This protein binds this small molecule.
Small molecule (SMILES): NS(=O)(=O)c1c(F)c(F)c(SCCc2ccc(C(=O)O)cc2)c(F)c1NC1CCCCCCC1

Sequence of chain 1.B:
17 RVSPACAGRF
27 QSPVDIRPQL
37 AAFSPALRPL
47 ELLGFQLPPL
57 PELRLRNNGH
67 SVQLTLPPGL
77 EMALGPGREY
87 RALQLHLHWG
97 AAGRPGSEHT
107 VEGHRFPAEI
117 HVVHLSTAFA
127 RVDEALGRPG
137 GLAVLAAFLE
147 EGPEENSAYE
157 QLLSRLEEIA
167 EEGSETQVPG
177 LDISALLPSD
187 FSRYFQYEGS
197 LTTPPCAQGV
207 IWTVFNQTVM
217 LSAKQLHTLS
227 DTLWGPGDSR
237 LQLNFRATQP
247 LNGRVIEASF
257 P

Binding-site contacts:
Ligand atom N1 contacts residue HIS92 of chain 1.B at 3.4 Å (h-bond).
Ligand atom N1 contacts residue GLU104 of chain 1.B at 3.7 Å.
Ligand atom O27 contacts residue ARG62 of chain 1.B at 2.9 Å (salt-bridge).
Ligand atom F14 contacts residue THR199 of chain 1.B at 3.7 Å.
Ligand atom C8 contacts residue HIS92 of chain 1.B at 3.3 Å.
Ligand atom O6 contacts residue THR198 of chain 1.B at 2.9 Å (h-bond).
Ligand atom C29 contacts residue GLN90 of chain 1.B at 3.5 Å.
Ligand atom N1 contacts residue HIS117 of chain 1.B at 3.4 Å (h-bond).
Ligand atom S16 contacts residue ASN64 of chain 1.B at 3.4 Å (h-bond).
Ligand atom C12 contacts residue THR199 of chain 1.B at 3.4 Å.
Ligand atom S4 contacts residue ZN1 of chain 1.G at 3.1 Å.
Ligand atom F15 contacts residue GLN90 of chain 1.B at 3.3 Å.
Ligand atom O5 contacts residue ZN1 of chain 1.G at 3.3 Å.
Ligand atom C7 contacts residue THR199 of chain 1.B at 3.8 Å.
Ligand atom C7 contacts residue ZN1 of chain 1.G at 3.5 Å.
Ligand atom S4 contacts residue HIS92 of chain 1.B at 3.7 Å.
Ligand atom C25 contacts residue ARG62 of chain 1.B at 3.1 Å.
Ligand atom C12 contacts residue ZN1 of chain 1.G at 3.7 Å.
Ligand atom C29 contacts residue VAL119 of chain 1.B at 3.8 Å (hydrophobic).
Ligand atom N1 contacts residue HIS94 of chain 1.B at 3.4 Å (h-bond).
Ligand atom F13 contacts residue THR198 of chain 1.B at 2.8 Å.
Ligand atom F15 contacts residue GLN69 of chain 1.B at 3.2 Å.
Ligand atom C7 contacts residue HIS92 of chain 1.B at 3.4 Å.
Ligand atom N58 contacts residue HIS92 of chain 1.B at 3.5 Å.
Ligand atom O6 contacts residue LEU197 of chain 1.B at 3.4 Å.
Ligand atom F13 contacts residue ZN1 of chain 1.G at 3.5 Å.
Ligand atom N1 contacts residue ZN1 of chain 1.G at 2.0 Å.
Ligand atom N58 contacts residue GLN90 of chain 1.B at 3.5 Å (h-bond).
Ligand atom F13 contacts residue HIS94 of chain 1.B at 3.2 Å.
Ligand atom C28 contacts residue GLN90 of chain 1.B at 3.4 Å.
Ligand atom O26 contacts residue ARG62 of chain 1.B at 3.1 Å (salt-bridge).
Ligand atom C12 contacts residue HIS92 of chain 1.B at 3.8 Å.
Ligand atom N1 contacts residue THR198 of chain 1.B at 2.7 Å (h-bond).
Ligand atom F13 contacts residue THR199 of chain 1.B at 3.6 Å.
Ligand atom S4 contacts residue THR198 of chain 1.B at 3.7 Å.
Ligand atom S16 contacts residue HIS66 of chain 1.B at 3.8 Å.
Ligand atom C11 contacts residue THR199 of chain 1.B at 3.6 Å.
Ligand atom C22 contacts residue ASN64 of chain 1.B at 3.9 Å.
Ligand atom C17 contacts residue HIS66 of chain 1.B at 3.5 Å.
Ligand atom O5 contacts residue HIS92 of chain 1.B at 3.2 Å.